Sequence of chain 1.A:
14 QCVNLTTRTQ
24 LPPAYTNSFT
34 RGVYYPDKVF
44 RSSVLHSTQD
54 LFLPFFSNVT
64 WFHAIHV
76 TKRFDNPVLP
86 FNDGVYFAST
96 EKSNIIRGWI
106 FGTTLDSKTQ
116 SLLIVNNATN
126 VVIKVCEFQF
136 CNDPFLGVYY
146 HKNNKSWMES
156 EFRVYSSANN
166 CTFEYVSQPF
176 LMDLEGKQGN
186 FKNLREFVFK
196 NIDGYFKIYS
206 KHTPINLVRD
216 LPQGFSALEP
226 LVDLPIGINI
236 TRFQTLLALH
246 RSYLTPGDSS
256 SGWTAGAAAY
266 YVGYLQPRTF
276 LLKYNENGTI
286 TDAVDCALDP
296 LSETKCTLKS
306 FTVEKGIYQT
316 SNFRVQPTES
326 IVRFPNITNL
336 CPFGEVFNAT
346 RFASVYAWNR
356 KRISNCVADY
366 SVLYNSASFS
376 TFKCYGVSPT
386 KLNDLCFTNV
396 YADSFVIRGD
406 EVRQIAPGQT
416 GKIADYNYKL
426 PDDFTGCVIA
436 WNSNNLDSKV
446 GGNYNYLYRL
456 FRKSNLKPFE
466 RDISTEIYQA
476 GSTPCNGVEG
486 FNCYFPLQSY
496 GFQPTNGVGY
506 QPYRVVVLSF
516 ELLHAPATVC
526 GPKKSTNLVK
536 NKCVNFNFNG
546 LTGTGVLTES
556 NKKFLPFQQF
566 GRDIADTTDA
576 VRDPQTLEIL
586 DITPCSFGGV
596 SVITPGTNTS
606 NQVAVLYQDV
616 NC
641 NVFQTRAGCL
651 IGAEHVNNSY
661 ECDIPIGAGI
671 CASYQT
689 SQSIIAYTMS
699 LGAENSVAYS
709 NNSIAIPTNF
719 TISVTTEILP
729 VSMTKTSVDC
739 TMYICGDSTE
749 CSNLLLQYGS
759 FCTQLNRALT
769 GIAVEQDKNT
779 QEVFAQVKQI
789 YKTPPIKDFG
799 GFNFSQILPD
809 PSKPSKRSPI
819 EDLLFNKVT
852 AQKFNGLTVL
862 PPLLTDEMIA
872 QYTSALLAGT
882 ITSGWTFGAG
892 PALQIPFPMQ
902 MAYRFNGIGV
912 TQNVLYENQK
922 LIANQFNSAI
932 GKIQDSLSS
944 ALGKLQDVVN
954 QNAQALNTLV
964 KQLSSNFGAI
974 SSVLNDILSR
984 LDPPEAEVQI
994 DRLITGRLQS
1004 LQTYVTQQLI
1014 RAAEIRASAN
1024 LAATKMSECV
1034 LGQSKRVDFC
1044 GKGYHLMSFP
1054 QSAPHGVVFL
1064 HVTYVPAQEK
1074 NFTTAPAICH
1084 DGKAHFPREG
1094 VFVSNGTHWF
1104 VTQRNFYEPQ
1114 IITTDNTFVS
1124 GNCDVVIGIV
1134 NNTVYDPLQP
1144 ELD

Binding-site contacts:
Ligand atom O5 contacts residue ASN1098 of chain 1.A at 2.4 Å (h-bond).
Ligand atom N2 contacts residue ASN1098 of chain 1.A at 2.9 Å (h-bond).
Ligand atom C3 contacts residue ASN1098 of chain 1.A at 3.8 Å.
Ligand atom C7 contacts residue TYR1110 of chain 1.A at 4.4 Å (hydrophobic).
Ligand atom C5 contacts residue ASN1098 of chain 1.A at 3.7 Å.
Ligand atom C4 contacts residue ASN1098 of chain 1.A at 4.3 Å.
Ligand atom O3 contacts residue HIS1101 of chain 1.A at 4.5 Å.
Ligand atom C7 contacts residue PHE1103 of chain 1.A at 4.3 Å (hydrophobic).
Ligand atom O7 contacts residue PHE1103 of chain 1.A at 3.3 Å.
Ligand atom C1 contacts residue ASN1098 of chain 1.A at 1.4 Å.
Ligand atom O5 contacts residue THR1100 of chain 1.A at 4.2 Å.
Ligand atom O6 contacts residue THR1100 of chain 1.A at 4.0 Å.
Ligand atom C7 contacts residue ASN1098 of chain 1.A at 3.9 Å.
Ligand atom C5 contacts residue THR1100 of chain 1.A at 4.3 Å.
Ligand atom C4 contacts residue HIS1101 of chain 1.A at 4.3 Å.
Ligand atom C2 contacts residue ASN1098 of chain 1.A at 2.5 Å.
Ligand atom O7 contacts residue ASN1098 of chain 1.A at 4.4 Å.
Ligand atom C6 contacts residue THR1100 of chain 1.A at 3.6 Å.
Ligand atom C8 contacts residue TYR1110 of chain 1.A at 3.5 Å (hydrophobic).

This protein binds this small molecule.
Small molecule (SMILES): CC(=O)N[C@@H]1[C@@H](O)[C@H](O)[C@@H](CO)O[C@H]1O